A protein and the small-molecule ligand that binds it are described below.
Small molecule (SMILES): CC(=O)N[C@@H]1[C@@H](O)[C@H](O)[C@@H](CO)O[C@H]1O

Sequence of chain 1.C:
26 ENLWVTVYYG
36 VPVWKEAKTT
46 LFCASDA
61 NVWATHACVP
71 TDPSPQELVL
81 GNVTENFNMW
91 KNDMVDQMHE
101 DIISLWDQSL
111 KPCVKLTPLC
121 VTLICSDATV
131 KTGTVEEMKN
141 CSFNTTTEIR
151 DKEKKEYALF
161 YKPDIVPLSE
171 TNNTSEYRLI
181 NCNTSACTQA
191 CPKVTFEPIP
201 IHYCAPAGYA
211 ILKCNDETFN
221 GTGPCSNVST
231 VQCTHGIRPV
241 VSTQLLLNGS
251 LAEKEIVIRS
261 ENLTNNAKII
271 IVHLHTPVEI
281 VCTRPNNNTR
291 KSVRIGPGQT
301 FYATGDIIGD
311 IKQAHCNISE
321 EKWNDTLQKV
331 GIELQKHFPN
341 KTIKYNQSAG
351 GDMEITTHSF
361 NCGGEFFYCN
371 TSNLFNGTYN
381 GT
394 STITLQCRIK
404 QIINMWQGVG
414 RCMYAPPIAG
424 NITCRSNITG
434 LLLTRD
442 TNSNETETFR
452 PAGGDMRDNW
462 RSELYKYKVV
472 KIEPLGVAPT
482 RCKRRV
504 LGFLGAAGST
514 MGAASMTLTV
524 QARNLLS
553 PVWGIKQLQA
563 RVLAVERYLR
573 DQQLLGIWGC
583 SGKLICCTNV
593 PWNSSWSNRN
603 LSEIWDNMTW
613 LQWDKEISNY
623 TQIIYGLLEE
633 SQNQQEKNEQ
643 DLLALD

Binding-site contacts:
Ligand atom O4 contacts residue GLY377 of chain 1.C at 3.5 Å.
Ligand atom N2 contacts residue ASN324 of chain 1.C at 3.0 Å (h-bond).
Ligand atom C5 contacts residue LEU327 of chain 1.C at 4.3 Å (hydrophobic).
Ligand atom C4 contacts residue THR378 of chain 1.C at 3.4 Å.
Ligand atom C6 contacts residue THR378 of chain 1.C at 3.3 Å.
Ligand atom C4 contacts residue ASN324 of chain 1.C at 4.2 Å.
Ligand atom C1 contacts residue ASN324 of chain 1.C at 1.4 Å.
Ligand atom O6 contacts residue TYR379 of chain 1.C at 3.9 Å.
Ligand atom O6 contacts residue THR378 of chain 1.C at 2.7 Å (h-bond).
Ligand atom O7 contacts residue ASN324 of chain 1.C at 3.6 Å.
Ligand atom C6 contacts residue LEU327 of chain 1.C at 3.8 Å (hydrophobic).
Ligand atom O5 contacts residue ASN324 of chain 1.C at 2.3 Å (h-bond).
Ligand atom C2 contacts residue ASN324 of chain 1.C at 2.6 Å.
Ligand atom O5 contacts residue LEU327 of chain 1.C at 4.3 Å.
Ligand atom C6 contacts residue GLY377 of chain 1.C at 3.9 Å.
Ligand atom C5 contacts residue GLY377 of chain 1.C at 3.9 Å.
Ligand atom C3 contacts residue ASN324 of chain 1.C at 3.8 Å.
Ligand atom C7 contacts residue ASN324 of chain 1.C at 3.5 Å.
Ligand atom O4 contacts residue THR378 of chain 1.C at 2.9 Å (h-bond).
Ligand atom C5 contacts residue ASN324 of chain 1.C at 3.6 Å.
Ligand atom C4 contacts residue GLY377 of chain 1.C at 4.3 Å.
Ligand atom C5 contacts residue THR378 of chain 1.C at 3.9 Å.